Sequence of chain 1.B:
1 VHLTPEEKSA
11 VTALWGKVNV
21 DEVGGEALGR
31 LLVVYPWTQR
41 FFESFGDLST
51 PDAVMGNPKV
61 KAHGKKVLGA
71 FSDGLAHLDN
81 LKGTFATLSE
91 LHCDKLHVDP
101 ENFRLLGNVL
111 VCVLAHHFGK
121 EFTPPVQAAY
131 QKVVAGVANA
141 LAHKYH

Binding-site contacts:
Ligand atom C6' contacts residue LYS82 of chain 1.D at 1.3 Å.
Ligand atom C1 contacts residue LYS82 of chain 1.B at 3.8 Å.
Ligand atom C6 contacts residue LYS82 of chain 1.D at 2.4 Å.
Ligand atom C4 contacts residue LYS82 of chain 1.B at 4.2 Å.
Ligand atom O3' contacts residue HIS143 of chain 1.D at 4.4 Å.
Ligand atom C5 contacts residue LYS82 of chain 1.D at 3.7 Å.
Ligand atom C3 contacts residue LYS82 of chain 1.B at 2.9 Å.
Ligand atom C2 contacts residue LYS82 of chain 1.B at 2.5 Å.
Ligand atom C7 contacts residue LYS82 of chain 1.D at 2.8 Å.
Ligand atom C8 contacts residue LYS82 of chain 1.D at 4.2 Å.
Ligand atom O1' contacts residue LYS82 of chain 1.B at 2.2 Å (salt-bridge).
Ligand atom O3' contacts residue LYS82 of chain 1.D at 2.2 Å (salt-bridge).
Ligand atom C2' contacts residue LYS82 of chain 1.B at 1.3 Å.

Sequence of chain 1.D:
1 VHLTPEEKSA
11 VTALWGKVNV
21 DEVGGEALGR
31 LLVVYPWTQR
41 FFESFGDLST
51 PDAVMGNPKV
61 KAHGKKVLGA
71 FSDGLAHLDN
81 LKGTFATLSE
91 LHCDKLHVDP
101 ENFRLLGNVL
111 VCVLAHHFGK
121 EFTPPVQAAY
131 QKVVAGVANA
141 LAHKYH

This protein binds this small molecule.
Small molecule (SMILES): O=C(O)c1ccc2cc(C(=O)O)ccc2c1